Sequence of chain 1.A:
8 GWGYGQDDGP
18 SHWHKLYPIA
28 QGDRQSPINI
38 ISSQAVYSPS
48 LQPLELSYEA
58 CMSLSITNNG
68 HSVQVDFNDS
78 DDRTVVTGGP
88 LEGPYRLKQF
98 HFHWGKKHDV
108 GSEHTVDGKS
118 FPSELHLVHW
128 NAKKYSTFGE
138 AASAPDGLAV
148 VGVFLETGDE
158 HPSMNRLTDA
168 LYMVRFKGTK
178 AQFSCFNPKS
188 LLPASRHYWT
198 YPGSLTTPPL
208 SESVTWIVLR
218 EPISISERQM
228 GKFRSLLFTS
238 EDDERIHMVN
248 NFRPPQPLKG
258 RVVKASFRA

The protein below binds the small molecule below.
Small molecule (SMILES): NS(=O)(=O)c1ccc(OP(=O)(O)c2ccccc2)cc1

Binding-site contacts:
Ligand atom C3 contacts residue PHE135 of chain 1.A at 4.1 Å (hydrophobic).
Ligand atom N1 contacts residue THR203 of chain 1.A at 2.9 Å (h-bond).
Ligand atom O2 contacts residue TRP213 of chain 1.A at 3.5 Å.
Ligand atom N1 contacts residue HIS100 of chain 1.A at 3.4 Å (h-bond).
Ligand atom O3 contacts residue PHE135 of chain 1.A at 3.9 Å.
Ligand atom C1 contacts residue HIS98 of chain 1.A at 4.1 Å.
Ligand atom C8 contacts residue PHE135 of chain 1.A at 3.8 Å (hydrophobic).
Ligand atom S1 contacts residue HIS123 of chain 1.A at 3.9 Å.
Ligand atom C5 contacts residue LEU202 of chain 1.A at 3.6 Å (hydrophobic).
Ligand atom O1 contacts residue TRP213 of chain 1.A at 4.1 Å.
Ligand atom C3 contacts residue LEU202 of chain 1.A at 3.8 Å (hydrophobic).
Ligand atom O2 contacts residue LEU202 of chain 1.A at 3.5 Å.
Ligand atom O1 contacts residue ZN1 of chain 1.B at 3.0 Å.
Ligand atom N1 contacts residue HIS98 of chain 1.A at 3.2 Å (h-bond).
Ligand atom C4 contacts residue LEU202 of chain 1.A at 3.7 Å (hydrophobic).
Ligand atom S1 contacts residue ZN1 of chain 1.B at 3.0 Å.
Ligand atom C6 contacts residue LEU202 of chain 1.A at 3.6 Å (hydrophobic).
Ligand atom C5 contacts residue THR204 of chain 1.A at 3.4 Å.
Ligand atom N1 contacts residue HIS123 of chain 1.A at 3.4 Å (h-bond).
Ligand atom O1 contacts residue HIS98 of chain 1.A at 3.1 Å.
Ligand atom O2 contacts residue THR203 of chain 1.A at 2.9 Å (h-bond).
Ligand atom C2 contacts residue LEU202 of chain 1.A at 3.9 Å (hydrophobic).
Ligand atom O5 contacts residue GLN96 of chain 1.A at 3.7 Å.
Ligand atom C3 contacts residue VAL125 of chain 1.A at 3.9 Å (hydrophobic).
Ligand atom N1 contacts residue ZN1 of chain 1.B at 2.0 Å.
Ligand atom S1 contacts residue HIS98 of chain 1.A at 3.8 Å.
Ligand atom C3 contacts residue GLN96 of chain 1.A at 3.8 Å.
Ligand atom O1 contacts residue VAL125 of chain 1.A at 3.8 Å.
Ligand atom S1 contacts residue THR203 of chain 1.A at 3.8 Å.
Ligand atom C7 contacts residue PHE135 of chain 1.A at 3.8 Å (hydrophobic).
Ligand atom C12 contacts residue PHE135 of chain 1.A at 4.1 Å (hydrophobic).
Ligand atom C1 contacts residue LEU202 of chain 1.A at 3.9 Å (hydrophobic).
Ligand atom O1 contacts residue HIS123 of chain 1.A at 3.3 Å (h-bond).
Ligand atom C9 contacts residue PHE135 of chain 1.A at 4.1 Å (hydrophobic).
Ligand atom C6 contacts residue THR204 of chain 1.A at 3.2 Å.
Ligand atom C2 contacts residue HIS98 of chain 1.A at 4.0 Å.
Ligand atom O1 contacts residue VAL147 of chain 1.A at 3.7 Å.
Ligand atom C2 contacts residue VAL125 of chain 1.A at 3.8 Å (hydrophobic).
Ligand atom C6 contacts residue THR203 of chain 1.A at 4.0 Å.
Ligand atom O2 contacts residue ZN1 of chain 1.B at 4.0 Å.